Binding-site contacts:
Ligand atom CA2 contacts residue GLY35 of chain 1.A at 3.8 Å.
Ligand atom OA1 contacts residue TRP256 of chain 1.A at 3.2 Å (h-bond).
Ligand atom OA1 contacts residue ASN104 of chain 1.A at 2.5 Å (h-bond).
Ligand atom OA2 contacts residue ASN104 of chain 1.A at 3.9 Å.
Ligand atom OA3 contacts residue TRP256 of chain 1.A at 3.1 Å (h-bond).
Ligand atom OA1 contacts residue GLY33 of chain 1.A at 4.0 Å.
Ligand atom CA4 contacts residue GLY34 of chain 1.A at 3.5 Å.
Ligand atom CA1 contacts residue TRP256 of chain 1.A at 3.5 Å (hydrophobic).
Ligand atom CA3 contacts residue GLY35 of chain 1.A at 3.5 Å.
Ligand atom OA2 contacts residue ASN43 of chain 1.A at 3.9 Å.
Ligand atom CA6 contacts residue MET106 of chain 1.A at 4.0 Å (hydrophobic).
Ligand atom OA4 contacts residue GLY34 of chain 1.A at 3.0 Å (h-bond).
Ligand atom CB3 contacts residue LEU205 of chain 1.A at 3.8 Å (hydrophobic).
Ligand atom CB2 contacts residue MET197 of chain 1.A at 4.1 Å (hydrophobic).
Ligand atom CA6 contacts residue GLY34 of chain 1.A at 3.8 Å.
Ligand atom CA5 contacts residue GLY35 of chain 1.A at 3.9 Å.
Ligand atom OA2 contacts residue ALA38 of chain 1.A at 3.9 Å.
Ligand atom CLA1 contacts residue LEU166 of chain 1.A at 3.5 Å.
Ligand atom CA1 contacts residue GLY35 of chain 1.A at 4.0 Å.
Ligand atom OA2 contacts residue GLY33 of chain 1.A at 3.2 Å.
Ligand atom CLA1 contacts residue MET229 of chain 1.A at 3.9 Å.
Ligand atom OA1 contacts residue HIS255 of chain 1.A at 3.7 Å.
Ligand atom CB4 contacts residue LEU205 of chain 1.A at 3.9 Å (hydrophobic).
Ligand atom CB6 contacts residue MET229 of chain 1.A at 3.9 Å (hydrophobic).
Ligand atom OA2 contacts residue GLY35 of chain 1.A at 3.5 Å (h-bond).
Ligand atom CLA1 contacts residue GLY35 of chain 1.A at 3.8 Å.
Ligand atom OA4 contacts residue GLY33 of chain 1.A at 4.1 Å.
Ligand atom OA4 contacts residue ALA105 of chain 1.A at 3.0 Å.
Ligand atom OA2 contacts residue GLY34 of chain 1.A at 3.5 Å (h-bond).
Ligand atom OA4 contacts residue MET106 of chain 1.A at 2.9 Å (h-bond).
Ligand atom CA4 contacts residue ALA105 of chain 1.A at 4.1 Å (hydrophobic).
Ligand atom CA1 contacts residue GLY34 of chain 1.A at 4.2 Å.
Ligand atom OA3 contacts residue LEU166 of chain 1.A at 3.3 Å.
Ligand atom CA1 contacts residue GLY33 of chain 1.A at 3.9 Å.
Ligand atom CA4 contacts residue GLY35 of chain 1.A at 3.4 Å.
Ligand atom CB2 contacts residue MET106 of chain 1.A at 4.1 Å (hydrophobic).
Ligand atom CA2 contacts residue TRP256 of chain 1.A at 3.6 Å (hydrophobic).
Ligand atom CA5 contacts residue GLY34 of chain 1.A at 3.9 Å.
Ligand atom CA1 contacts residue ASN104 of chain 1.A at 3.6 Å.
Ligand atom CA6 contacts residue ALA105 of chain 1.A at 3.5 Å (hydrophobic).

A protein and the small-molecule ligand that binds it are described below.
Small molecule (SMILES): O=C(O)/C(O)=C(Cl)\C=C\C(=O)c1ccccc1

Sequence of chain 1.A:
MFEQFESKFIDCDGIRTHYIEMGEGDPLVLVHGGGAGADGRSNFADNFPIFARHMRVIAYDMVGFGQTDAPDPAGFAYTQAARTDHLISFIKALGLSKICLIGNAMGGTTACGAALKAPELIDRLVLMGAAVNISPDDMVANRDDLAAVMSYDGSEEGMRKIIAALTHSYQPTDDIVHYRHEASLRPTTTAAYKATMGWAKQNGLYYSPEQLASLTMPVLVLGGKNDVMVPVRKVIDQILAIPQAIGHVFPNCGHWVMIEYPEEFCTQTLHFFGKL